A small-molecule ligand and the protein it binds are described below.
Small molecule (SMILES): CC(C)CCC[C@H](CCCC(C)(C)O)[C@H]1CC[C@H]2[C@@H]3CC=C4C[C@@H](O)CC[C@]4(C)[C@H]3CC[C@]12C

Sequence of chain 1.A:
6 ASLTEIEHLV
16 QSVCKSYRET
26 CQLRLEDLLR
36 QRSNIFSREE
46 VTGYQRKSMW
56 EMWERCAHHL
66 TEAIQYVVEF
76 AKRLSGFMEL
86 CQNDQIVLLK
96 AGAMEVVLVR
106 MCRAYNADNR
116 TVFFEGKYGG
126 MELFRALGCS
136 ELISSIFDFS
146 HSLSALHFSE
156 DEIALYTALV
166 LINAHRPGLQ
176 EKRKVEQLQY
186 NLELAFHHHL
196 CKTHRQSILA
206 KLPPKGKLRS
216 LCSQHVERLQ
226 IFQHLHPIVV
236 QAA

Binding-site contacts:
Ligand atom C contacts residue MET99 of chain 1.A at 3.7 Å (hydrophobic).
Ligand atom C contacts residue CYS217 of chain 1.A at 3.8 Å (hydrophobic).
Ligand atom C4 contacts residue ILE141 of chain 1.A at 4.2 Å (hydrophobic).
Ligand atom C21 contacts residue LEU28 of chain 1.A at 3.9 Å (hydrophobic).
Ligand atom C2 contacts residue MET99 of chain 1.A at 4.2 Å (hydrophobic).
Ligand atom C11 contacts residue CYS134 of chain 1.A at 4.3 Å (hydrophobic).
Ligand atom C9 contacts residue LEU132 of chain 1.A at 3.6 Å (hydrophobic).
Ligand atom C3 contacts residue ILE141 of chain 1.A at 4.0 Å (hydrophobic).
Ligand atom C24 contacts residue VAL102 of chain 1.A at 3.8 Å (hydrophobic).
Ligand atom C15 contacts residue HIS64 of chain 1.A at 4.1 Å.
Ligand atom C12 contacts residue LEU224 of chain 1.A at 3.6 Å (hydrophobic).
Ligand atom C19 contacts residue HIS64 of chain 1.A at 4.0 Å.
Ligand atom C5 contacts residue ILE141 of chain 1.A at 3.4 Å (hydrophobic).
Ligand atom C14 contacts residue CYS61 of chain 1.A at 3.6 Å (hydrophobic).
Ligand atom C18 contacts residue HIS64 of chain 1.A at 3.6 Å.
Ligand atom C2 contacts residue VAL102 of chain 1.A at 3.7 Å (hydrophobic).
Ligand atom C15 contacts residue CYS61 of chain 1.A at 4.0 Å (hydrophobic).
Ligand atom C2 contacts residue LEU103 of chain 1.A at 3.7 Å (hydrophobic).
Ligand atom C8 contacts residue HIS220 of chain 1.A at 4.3 Å.
Ligand atom C10 contacts residue HIS220 of chain 1.A at 4.0 Å.
Ligand atom O contacts residue CYS134 of chain 1.A at 3.4 Å (h-bond).
Ligand atom C26 contacts residue PHE118 of chain 1.A at 4.2 Å (hydrophobic).
Ligand atom C1 contacts residue MET99 of chain 1.A at 4.1 Å (hydrophobic).
Ligand atom O contacts residue HIS220 of chain 1.A at 3.3 Å (h-bond).
Ligand atom C23 contacts residue MET106 of chain 1.A at 3.8 Å (hydrophobic).
Ligand atom C7 contacts residue CYS61 of chain 1.A at 4.2 Å (hydrophobic).
Ligand atom C21 contacts residue GLN27 of chain 1.A at 3.6 Å.
Ligand atom C24 contacts residue MET106 of chain 1.A at 3.7 Å (hydrophobic).
Ligand atom O1 contacts residue CYS26 of chain 1.A at 4.1 Å.
Ligand atom C15 contacts residue PHE119 of chain 1.A at 4.0 Å (hydrophobic).
Ligand atom C2 contacts residue MET106 of chain 1.A at 3.9 Å (hydrophobic).
Ligand atom C8 contacts residue ILE138 of chain 1.A at 4.2 Å (hydrophobic).
Ligand atom C26 contacts residue ALA109 of chain 1.A at 4.1 Å (hydrophobic).
Ligand atom C23 contacts residue ARG105 of chain 1.A at 3.7 Å.
Ligand atom C12 contacts residue HIS220 of chain 1.A at 3.4 Å.
Ligand atom O1 contacts residue GLN27 of chain 1.A at 3.1 Å (h-bond).
Ligand atom C29 contacts residue MET106 of chain 1.A at 3.6 Å (hydrophobic).
Ligand atom C22 contacts residue GLN27 of chain 1.A at 3.3 Å.
Ligand atom C26 contacts residue MET106 of chain 1.A at 3.9 Å (hydrophobic).
Ligand atom C28 contacts residue MET106 of chain 1.A at 3.6 Å (hydrophobic).